A small-molecule ligand and the protein it binds are described below.
Small molecule (SMILES): OC[C@H]1O[C@@H](O)[C@@H](O)[C@@H](O)[C@@H]1O

Binding-site contacts:
Ligand atom C3 contacts residue NAG1 of chain 1.Z at 4.1 Å.
Ligand atom C2 contacts residue NAG1 of chain 1.Z at 2.9 Å.
Ligand atom C2 contacts residue HIS2 of chain 1.F at 4.5 Å.
Ligand atom C3 contacts residue BMA1 of chain 1.BA at 2.5 Å.
Ligand atom O2 contacts residue BMA1 of chain 1.BA at 3.0 Å (h-bond).
Ligand atom C2 contacts residue BMA1 of chain 1.BA at 3.2 Å.
Ligand atom C4 contacts residue BMA1 of chain 1.BA at 3.6 Å.
Ligand atom O3 contacts residue BMA1 of chain 1.BA at 1.1 Å.
Ligand atom O6 contacts residue NAG1 of chain 1.Z at 4.5 Å.
Ligand atom O2 contacts residue NAG1 of chain 1.Z at 3.4 Å (h-bond).
Ligand atom O5 contacts residue NAG1 of chain 1.Z at 2.5 Å (h-bond).
Ligand atom C5 contacts residue NAG1 of chain 1.Z at 3.8 Å.
Ligand atom O4 contacts residue BMA1 of chain 1.BA at 4.0 Å.
Ligand atom C1 contacts residue NAG1 of chain 1.Z at 1.7 Å.
Ligand atom O2 contacts residue HIS2 of chain 1.F at 3.4 Å (h-bond).

Sequence of chain 1.F:
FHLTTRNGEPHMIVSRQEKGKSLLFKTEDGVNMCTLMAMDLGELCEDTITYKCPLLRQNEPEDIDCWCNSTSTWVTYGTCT